Sequence of chain 32.F:
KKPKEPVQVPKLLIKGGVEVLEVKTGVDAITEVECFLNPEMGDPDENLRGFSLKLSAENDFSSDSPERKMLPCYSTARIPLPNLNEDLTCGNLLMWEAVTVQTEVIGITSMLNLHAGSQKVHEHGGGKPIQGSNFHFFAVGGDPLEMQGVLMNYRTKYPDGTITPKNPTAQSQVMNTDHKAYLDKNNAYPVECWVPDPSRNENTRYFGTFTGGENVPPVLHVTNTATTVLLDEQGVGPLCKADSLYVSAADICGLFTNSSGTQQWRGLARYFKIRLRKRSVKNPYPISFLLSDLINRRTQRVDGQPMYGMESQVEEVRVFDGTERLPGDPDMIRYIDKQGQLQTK

Binding-site contacts:
Ligand atom C6 contacts residue ASN272 of chain 33.F at 3.6 Å.
Ligand atom O1B contacts residue THR276 of chain 33.F at 2.4 Å (h-bond).
Ligand atom C10 contacts residue LEU62 of chain 33.F at 3.6 Å (hydrophobic).
Ligand atom C11 contacts residue PHE65 of chain 33.F at 4.0 Å (hydrophobic).
Ligand atom C10 contacts residue GLN278 of chain 33.F at 4.1 Å.
Ligand atom O4 contacts residue ASP74 of chain 32.F at 4.0 Å.
Ligand atom C11 contacts residue LEU62 of chain 33.F at 3.9 Å (hydrophobic).
Ligand atom O9 contacts residue GLN278 of chain 33.F at 4.1 Å.
Ligand atom C9 contacts residue GLN278 of chain 33.F at 3.3 Å.
Ligand atom O9 contacts residue LEU67 of chain 33.F at 2.3 Å.
Ligand atom C11 contacts residue ASN272 of chain 33.F at 3.6 Å.
Ligand atom O8 contacts residue LYS68 of chain 33.F at 3.1 Å.
Ligand atom C6 contacts residue LYS68 of chain 33.F at 4.0 Å.
Ligand atom C11 contacts residue GLN278 of chain 33.F at 3.5 Å.
Ligand atom O8 contacts residue THR276 of chain 33.F at 3.9 Å.
Ligand atom C9 contacts residue LEU67 of chain 33.F at 3.4 Å (hydrophobic).
Ligand atom O9 contacts residue LYS68 of chain 33.F at 2.5 Å (salt-bridge).
Ligand atom O1A contacts residue SER274 of chain 33.F at 3.8 Å.
Ligand atom C11 contacts residue PHE270 of chain 33.F at 3.9 Å (hydrophobic).
Ligand atom C7 contacts residue GLN278 of chain 33.F at 3.9 Å.
Ligand atom C8 contacts residue LYS68 of chain 33.F at 3.5 Å.
Ligand atom O1B contacts residue LYS68 of chain 33.F at 3.0 Å (salt-bridge).
Ligand atom C11 contacts residue PHE75 of chain 32.F at 3.5 Å (hydrophobic).
Ligand atom O1B contacts residue ASN272 of chain 33.F at 3.4 Å (h-bond).
Ligand atom N5 contacts residue GLN278 of chain 33.F at 3.9 Å.
Ligand atom C10 contacts residue ASN272 of chain 33.F at 3.9 Å.
Ligand atom C9 contacts residue LYS68 of chain 33.F at 3.6 Å.
Ligand atom O1A contacts residue ASN272 of chain 33.F at 4.1 Å.
Ligand atom N5 contacts residue ASN272 of chain 33.F at 3.2 Å (h-bond).
Ligand atom C11 contacts residue HIS138 of chain 34.F at 3.1 Å.
Ligand atom O8 contacts residue GLN278 of chain 33.F at 3.5 Å (h-bond).
Ligand atom C11 contacts residue THR276 of chain 33.F at 3.2 Å.
Ligand atom O10 contacts residue LEU62 of chain 33.F at 3.2 Å.
Ligand atom O10 contacts residue PHE75 of chain 32.F at 3.9 Å.
Ligand atom O8 contacts residue ASN272 of chain 33.F at 3.3 Å (h-bond).
Ligand atom O7 contacts residue LEU62 of chain 33.F at 3.9 Å.
Ligand atom C1 contacts residue ASN272 of chain 33.F at 3.9 Å.
Ligand atom C1 contacts residue THR276 of chain 33.F at 3.1 Å.
Ligand atom O1A contacts residue THR276 of chain 33.F at 3.3 Å (h-bond).
Ligand atom C8 contacts residue GLN278 of chain 33.F at 3.7 Å.

Sequence of chain 33.F:
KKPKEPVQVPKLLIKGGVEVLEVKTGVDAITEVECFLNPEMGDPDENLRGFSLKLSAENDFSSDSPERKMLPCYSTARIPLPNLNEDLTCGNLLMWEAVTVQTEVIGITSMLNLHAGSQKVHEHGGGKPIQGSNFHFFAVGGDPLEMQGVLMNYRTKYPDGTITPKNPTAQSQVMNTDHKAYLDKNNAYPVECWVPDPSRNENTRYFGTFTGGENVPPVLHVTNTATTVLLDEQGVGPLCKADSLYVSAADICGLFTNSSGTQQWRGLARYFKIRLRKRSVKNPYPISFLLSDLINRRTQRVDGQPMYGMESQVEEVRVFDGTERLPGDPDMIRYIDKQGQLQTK

Sequence of chain 34.F:
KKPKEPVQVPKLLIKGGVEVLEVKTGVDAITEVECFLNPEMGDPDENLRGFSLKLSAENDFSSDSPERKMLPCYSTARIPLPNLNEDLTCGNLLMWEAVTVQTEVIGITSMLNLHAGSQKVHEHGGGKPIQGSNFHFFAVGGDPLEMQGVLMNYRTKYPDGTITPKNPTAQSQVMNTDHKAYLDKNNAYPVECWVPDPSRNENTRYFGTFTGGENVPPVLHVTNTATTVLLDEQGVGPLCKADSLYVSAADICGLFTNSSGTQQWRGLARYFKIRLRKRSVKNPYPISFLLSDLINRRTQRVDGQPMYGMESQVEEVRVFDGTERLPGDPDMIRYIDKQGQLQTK

A small-molecule ligand and the protein it binds are described below.
Small molecule (SMILES): CC(=O)N[C@H]1[C@H]([C@H](O)[C@H](O)CO)O[C@@](O[C@H](CO)[C@@H](O)[C@@H]2O[C@@H](C(=O)O)C[C@H](O)[C@H]2NC(C)=O)(C(=O)O)C[C@@H]1O